Binding-site contacts:
Ligand atom CAS contacts residue LEU592 of chain 1.D at 4.0 Å (hydrophobic).
Ligand atom CAT contacts residue MET585 of chain 1.D at 4.2 Å (hydrophobic).
Ligand atom CAU contacts residue LEU592 of chain 1.D at 4.1 Å (hydrophobic).
Ligand atom CBC contacts residue ILE491 of chain 1.D at 4.2 Å (hydrophobic).
Ligand atom OAG contacts residue ASN714 of chain 1.D at 3.9 Å.
Ligand atom CAU contacts residue VAL589 of chain 1.D at 3.6 Å (hydrophobic).
Ligand atom CAS contacts residue VAL589 of chain 1.D at 3.9 Å (hydrophobic).
Ligand atom CAY contacts residue PHE584 of chain 1.D at 4.0 Å (hydrophobic).
Ligand atom CAI contacts residue VAL495 of chain 1.D at 3.2 Å (hydrophobic).
Ligand atom CAE contacts residue LEU592 of chain 1.D at 4.3 Å (hydrophobic).
Ligand atom CAR contacts residue VAL588 of chain 1.D at 4.1 Å (hydrophobic).
Ligand atom CAL contacts residue ASN714 of chain 1.D at 2.2 Å.
Ligand atom CAZ contacts residue VAL495 of chain 1.D at 4.0 Å (hydrophobic).
Ligand atom CAN contacts residue LEU593 of chain 1.D at 3.9 Å (hydrophobic).
Ligand atom CAD contacts residue PHE711 of chain 1.D at 4.2 Å (hydrophobic).
Ligand atom CAX contacts residue TRP481 of chain 1.D at 4.2 Å (hydrophobic).
Ligand atom OAG contacts residue PHE711 of chain 1.D at 4.2 Å.
Ligand atom CAM contacts residue PHE584 of chain 1.D at 2.8 Å (hydrophobic).
Ligand atom CAY contacts residue ASN714 of chain 1.D at 4.1 Å.
Ligand atom CAL contacts residue VAL713 of chain 1.D at 3.8 Å (hydrophobic).
Ligand atom CAR contacts residue PHE711 of chain 1.D at 4.2 Å (hydrophobic).
Ligand atom OAW contacts residue PHE584 of chain 1.D at 4.4 Å.
Ligand atom OAH contacts residue ASN714 of chain 1.D at 4.3 Å.
Ligand atom CAM contacts residue ASN714 of chain 1.D at 3.3 Å.
Ligand atom CAZ contacts residue ILE491 of chain 1.D at 4.3 Å (hydrophobic).
Ligand atom CAX contacts residue ILE491 of chain 1.D at 4.1 Å (hydrophobic).
Ligand atom OAG contacts residue ILE491 of chain 1.D at 4.3 Å.
Ligand atom CAI contacts residue ILE491 of chain 1.D at 4.0 Å (hydrophobic).
Ligand atom OAH contacts residue ILE491 of chain 1.D at 3.4 Å.
Ligand atom OAF contacts residue ASN714 of chain 1.D at 3.6 Å.
Ligand atom OAF contacts residue TRP481 of chain 1.D at 3.5 Å (h-bond).
Ligand atom CAS contacts residue VAL588 of chain 1.D at 4.2 Å (hydrophobic).
Ligand atom OAW contacts residue ILE491 of chain 1.D at 4.1 Å.
Ligand atom CAV contacts residue ILE491 of chain 1.D at 3.6 Å (hydrophobic).
Ligand atom CAX contacts residue ASN714 of chain 1.D at 3.3 Å.
Ligand atom CAT contacts residue VAL588 of chain 1.D at 3.6 Å (hydrophobic).
Ligand atom CBD contacts residue VAL495 of chain 1.D at 4.5 Å (hydrophobic).
Ligand atom CAK contacts residue VAL495 of chain 1.D at 3.4 Å (hydrophobic).
Ligand atom CAL contacts residue PHE584 of chain 1.D at 3.9 Å (hydrophobic).
Ligand atom CBC contacts residue MET585 of chain 1.D at 4.4 Å (hydrophobic).

This protein binds this small molecule.
Small molecule (SMILES): CC(C)CCC[C@@H](C)[C@H]1CC[C@H]2[C@@H]3CC=C4C[C@@H](OC(=O)CCC(=O)O)CC[C@]4(C)[C@H]3CC[C@]12C

Sequence of chain 1.D:
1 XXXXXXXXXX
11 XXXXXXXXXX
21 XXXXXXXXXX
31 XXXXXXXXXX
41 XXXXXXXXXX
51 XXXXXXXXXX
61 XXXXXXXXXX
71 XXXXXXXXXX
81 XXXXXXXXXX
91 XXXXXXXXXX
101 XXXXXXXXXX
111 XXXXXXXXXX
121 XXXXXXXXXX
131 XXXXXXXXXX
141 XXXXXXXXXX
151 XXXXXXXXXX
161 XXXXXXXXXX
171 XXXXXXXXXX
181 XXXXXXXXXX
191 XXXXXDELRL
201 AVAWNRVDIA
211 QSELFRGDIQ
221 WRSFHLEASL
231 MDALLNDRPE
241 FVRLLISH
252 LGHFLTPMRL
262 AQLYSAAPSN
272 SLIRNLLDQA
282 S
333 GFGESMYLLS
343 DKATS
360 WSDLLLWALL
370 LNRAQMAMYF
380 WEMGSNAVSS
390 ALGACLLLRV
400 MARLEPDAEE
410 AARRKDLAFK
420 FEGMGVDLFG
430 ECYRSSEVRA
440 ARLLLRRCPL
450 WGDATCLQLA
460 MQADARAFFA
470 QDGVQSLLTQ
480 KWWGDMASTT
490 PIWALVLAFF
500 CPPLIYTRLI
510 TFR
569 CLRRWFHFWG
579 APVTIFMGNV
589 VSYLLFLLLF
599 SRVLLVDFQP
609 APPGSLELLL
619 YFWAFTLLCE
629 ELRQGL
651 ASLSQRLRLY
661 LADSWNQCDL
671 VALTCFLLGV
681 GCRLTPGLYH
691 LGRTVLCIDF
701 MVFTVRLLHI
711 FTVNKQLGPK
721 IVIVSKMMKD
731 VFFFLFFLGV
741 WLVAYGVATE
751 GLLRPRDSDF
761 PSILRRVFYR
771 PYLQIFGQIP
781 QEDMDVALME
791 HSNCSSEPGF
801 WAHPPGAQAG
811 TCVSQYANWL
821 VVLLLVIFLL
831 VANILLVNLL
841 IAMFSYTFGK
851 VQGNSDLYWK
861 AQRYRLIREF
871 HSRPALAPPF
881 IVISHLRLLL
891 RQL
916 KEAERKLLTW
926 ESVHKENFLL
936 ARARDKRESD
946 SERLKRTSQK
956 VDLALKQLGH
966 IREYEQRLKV